The small molecule below binds the protein below.
Small molecule (SMILES): Cc1cc([C@@H]2CN(C(=O)c3ccc(F)cc3)CC(F)(F)C2)n2ncnc2n1

Binding-site contacts:
Ligand atom F24 contacts residue HIS81 of chain 1.C at 3.8 Å.
Ligand atom C26 contacts residue MET272 of chain 1.C at 3.3 Å (hydrophobic).
Ligand atom N7 contacts residue PHE287 of chain 1.C at 3.4 Å.
Ligand atom F27 contacts residue PHE287 of chain 1.C at 3.7 Å.
Ligand atom F24 contacts residue PHE255 of chain 1.C at 3.3 Å.
Ligand atom C8 contacts residue GLN284 of chain 1.C at 3.0 Å.
Ligand atom N5 contacts residue PHE287 of chain 1.C at 3.6 Å.
Ligand atom C20 contacts residue MET272 of chain 1.C at 3.8 Å (hydrophobic).
Ligand atom C2 contacts residue GLN237 of chain 1.C at 3.9 Å.
Ligand atom N3 contacts residue GLN237 of chain 1.C at 2.9 Å (h-bond).
Ligand atom C4 contacts residue PHE287 of chain 1.C at 3.2 Å (hydrophobic).
Ligand atom C21 contacts residue MET272 of chain 1.C at 3.4 Å (hydrophobic).
Ligand atom O19 contacts residue LEU195 of chain 1.C at 3.8 Å.
Ligand atom C17 contacts residue LEU195 of chain 1.C at 3.7 Å (hydrophobic).
Ligand atom C1 contacts residue LEU234 of chain 1.C at 3.7 Å (hydrophobic).
Ligand atom C22 contacts residue PHE287 of chain 1.C at 3.7 Å (hydrophobic).
Ligand atom N7 contacts residue GLN284 of chain 1.C at 3.2 Å (h-bond).
Ligand atom C21 contacts residue PHE255 of chain 1.C at 3.6 Å (hydrophobic).
Ligand atom F27 contacts residue MET272 of chain 1.C at 3.3 Å.
Ligand atom C20 contacts residue PHE255 of chain 1.C at 3.3 Å (hydrophobic).
Ligand atom F25 contacts residue HIS81 of chain 1.C at 3.1 Å.
Ligand atom C8 contacts residue PHE287 of chain 1.C at 3.6 Å (hydrophobic).
Ligand atom C10 contacts residue LEU234 of chain 1.C at 3.9 Å (hydrophobic).
Ligand atom C16 contacts residue PHE287 of chain 1.C at 3.5 Å (hydrophobic).
Ligand atom C6 contacts residue PHE287 of chain 1.C at 3.8 Å (hydrophobic).
Ligand atom C23 contacts residue PHE287 of chain 1.C at 3.8 Å (hydrophobic).
Ligand atom N15 contacts residue LEU195 of chain 1.C at 3.5 Å.
Ligand atom N3 contacts residue PHE287 of chain 1.C at 3.5 Å.
Ligand atom C4 contacts residue GLN237 of chain 1.C at 3.6 Å.
Ligand atom C22 contacts residue MET272 of chain 1.C at 3.5 Å (hydrophobic).
Ligand atom C10 contacts residue TYR80 of chain 1.C at 3.3 Å (hydrophobic).
Ligand atom N9 contacts residue ILE251 of chain 1.C at 3.7 Å.
Ligand atom N7 contacts residue GLN237 of chain 1.C at 3.6 Å.
Ligand atom F27 contacts residue TYR252 of chain 1.C at 3.8 Å.
Ligand atom C14 contacts residue LEU195 of chain 1.C at 3.7 Å (hydrophobic).
Ligand atom F27 contacts residue LEU283 of chain 1.C at 3.6 Å.
Ligand atom C11 contacts residue ILE251 of chain 1.C at 3.7 Å (hydrophobic).
Ligand atom C6 contacts residue ILE251 of chain 1.C at 3.6 Å (hydrophobic).
Ligand atom C12 contacts residue ILE251 of chain 1.C at 3.8 Å (hydrophobic).
Ligand atom N5 contacts residue ILE251 of chain 1.C at 3.9 Å.

Sequence of chain 1.C:
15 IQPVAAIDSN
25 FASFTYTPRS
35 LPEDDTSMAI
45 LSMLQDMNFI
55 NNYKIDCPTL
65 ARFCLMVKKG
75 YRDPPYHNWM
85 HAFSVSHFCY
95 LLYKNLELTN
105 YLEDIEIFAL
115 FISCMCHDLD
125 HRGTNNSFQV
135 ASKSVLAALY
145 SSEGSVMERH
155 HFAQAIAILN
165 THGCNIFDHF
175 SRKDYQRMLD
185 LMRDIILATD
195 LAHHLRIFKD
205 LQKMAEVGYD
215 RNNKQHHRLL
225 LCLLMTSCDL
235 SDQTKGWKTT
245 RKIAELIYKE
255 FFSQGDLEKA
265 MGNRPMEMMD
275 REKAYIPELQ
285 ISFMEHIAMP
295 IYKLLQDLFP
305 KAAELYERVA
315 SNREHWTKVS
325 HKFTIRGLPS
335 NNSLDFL